Binding-site contacts:
Ligand atom N7 contacts residue ASN33 of chain 1.B at 3.4 Å.
Ligand atom O1A contacts residue MG1 of chain 1.G at 2.4 Å.
Ligand atom O1B contacts residue PHE94 of chain 1.B at 3.4 Å (h-bond).
Ligand atom O3' contacts residue SER78 of chain 1.B at 3.1 Å (h-bond).
Ligand atom O2G contacts residue GLU29 of chain 1.B at 3.0 Å (salt-bridge).
Ligand atom O3A contacts residue ARG95 of chain 1.B at 3.2 Å (salt-bridge).
Ligand atom N6 contacts residue THR143 of chain 1.B at 3.0 Å (h-bond).
Ligand atom O4' contacts residue ILE3 of chain 1.A at 3.5 Å.
Ligand atom O1A contacts residue ASN33 of chain 1.B at 2.8 Å (h-bond).
Ligand atom O3' contacts residue THR77 of chain 1.B at 3.0 Å (h-bond).
Ligand atom N1 contacts residue ALA37 of chain 1.B at 3.3 Å.
Ligand atom O3G contacts residue LYS307 of chain 1.B at 3.4 Å (salt-bridge).
Ligand atom O1G contacts residue ALA98 of chain 1.B at 3.3 Å.
Ligand atom N3 contacts residue ILE63 of chain 1.B at 3.4 Å.
Ligand atom O3G contacts residue PHE94 of chain 1.B at 2.8 Å (h-bond).
Ligand atom O2G contacts residue LYS307 of chain 1.B at 3.2 Å (salt-bridge).
Ligand atom O2G contacts residue GLY93 of chain 1.B at 3.4 Å.
Ligand atom O2G contacts residue MG1 of chain 1.G at 3.1 Å.
Ligand atom O1B contacts residue THR77 of chain 1.B at 3.0 Å (h-bond).
Ligand atom O3A contacts residue MG1 of chain 1.G at 3.4 Å.
Ligand atom O2' contacts residue SER78 of chain 1.B at 2.6 Å (h-bond).
Ligand atom PG contacts residue LYS307 of chain 1.B at 3.4 Å.
Ligand atom PA contacts residue MG1 of chain 1.G at 3.2 Å.
Ligand atom C2 contacts residue GLY62 of chain 1.B at 3.4 Å.
Ligand atom O1B contacts residue GLY93 of chain 1.B at 3.2 Å.
Ligand atom O2B contacts residue LYS79 of chain 1.B at 2.9 Å (salt-bridge).
Ligand atom O1B contacts residue ARG95 of chain 1.B at 2.9 Å (salt-bridge).
Ligand atom C2 contacts residue ALA37 of chain 1.B at 3.3 Å (hydrophobic).
Ligand atom PB contacts residue ARG95 of chain 1.B at 3.1 Å.
Ligand atom O2B contacts residue ASN33 of chain 1.B at 3.0 Å (h-bond).
Ligand atom PB contacts residue MG1 of chain 1.G at 3.0 Å.
Ligand atom N1 contacts residue THR143 of chain 1.B at 3.4 Å.
Ligand atom O1B contacts residue LYS79 of chain 1.B at 3.5 Å.
Ligand atom N3B contacts residue ARG95 of chain 1.B at 2.6 Å (salt-bridge).
Ligand atom O3G contacts residue ARG95 of chain 1.B at 3.0 Å (salt-bridge).
Ligand atom O1G contacts residue LYS307 of chain 1.B at 3.2 Å (salt-bridge).
Ligand atom N3B contacts residue MG1 of chain 1.G at 3.0 Å.
Ligand atom N6 contacts residue ASP58 of chain 1.B at 2.8 Å (salt-bridge).
Ligand atom O2A contacts residue ALA98 of chain 1.B at 3.2 Å.
Ligand atom O2B contacts residue MG1 of chain 1.G at 2.3 Å.

Sequence of chain 1.A:
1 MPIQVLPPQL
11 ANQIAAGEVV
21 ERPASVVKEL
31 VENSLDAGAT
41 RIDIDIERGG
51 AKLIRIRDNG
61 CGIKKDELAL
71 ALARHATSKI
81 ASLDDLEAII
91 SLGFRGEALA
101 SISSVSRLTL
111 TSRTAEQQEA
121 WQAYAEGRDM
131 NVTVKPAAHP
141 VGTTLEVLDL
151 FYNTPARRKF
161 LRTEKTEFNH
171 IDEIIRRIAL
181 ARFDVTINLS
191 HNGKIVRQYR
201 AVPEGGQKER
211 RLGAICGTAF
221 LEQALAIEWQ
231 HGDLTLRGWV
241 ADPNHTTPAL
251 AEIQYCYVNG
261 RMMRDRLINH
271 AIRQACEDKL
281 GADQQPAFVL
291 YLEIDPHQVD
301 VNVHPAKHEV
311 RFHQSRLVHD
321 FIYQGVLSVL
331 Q

This small molecule binds to this protein.
Small molecule (SMILES): Nc1ncnc2c1ncn2[C@@H]1O[C@H](CO[P](=O)(O)O[P](=O)(O)NP(=O)(O)O)[C@@H](O)[C@H]1O

Sequence of chain 1.B:
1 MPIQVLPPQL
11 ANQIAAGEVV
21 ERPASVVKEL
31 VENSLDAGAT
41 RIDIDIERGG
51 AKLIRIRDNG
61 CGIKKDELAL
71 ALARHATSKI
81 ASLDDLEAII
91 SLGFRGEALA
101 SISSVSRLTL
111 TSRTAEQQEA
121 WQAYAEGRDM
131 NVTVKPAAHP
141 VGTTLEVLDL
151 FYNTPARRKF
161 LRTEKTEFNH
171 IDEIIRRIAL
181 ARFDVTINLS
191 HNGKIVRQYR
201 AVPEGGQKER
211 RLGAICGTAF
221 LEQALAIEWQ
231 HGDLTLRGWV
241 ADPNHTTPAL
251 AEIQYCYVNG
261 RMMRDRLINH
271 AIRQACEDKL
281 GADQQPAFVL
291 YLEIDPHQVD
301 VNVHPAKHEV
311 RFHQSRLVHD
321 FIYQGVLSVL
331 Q